Sequence of chain 1.F:
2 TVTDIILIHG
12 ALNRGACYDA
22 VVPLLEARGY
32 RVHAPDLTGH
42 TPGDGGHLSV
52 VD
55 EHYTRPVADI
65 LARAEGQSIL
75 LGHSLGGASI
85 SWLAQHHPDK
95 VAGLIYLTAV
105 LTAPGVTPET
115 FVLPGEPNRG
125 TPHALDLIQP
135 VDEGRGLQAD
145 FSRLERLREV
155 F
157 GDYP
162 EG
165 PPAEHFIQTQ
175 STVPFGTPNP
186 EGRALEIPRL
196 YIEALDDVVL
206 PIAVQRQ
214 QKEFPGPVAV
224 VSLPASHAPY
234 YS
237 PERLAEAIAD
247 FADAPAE

Binding-site contacts:
Ligand atom C12 contacts residue MSE156 of chain 1.F at 3.3 Å.
Ligand atom C16 contacts residue SER78 of chain 1.F at 3.3 Å.
Ligand atom C14 contacts residue HIS230 of chain 1.F at 3.6 Å.
Ligand atom C13 contacts residue PHE155 of chain 1.F at 3.4 Å (hydrophobic).
Ligand atom C3 contacts residue ASN14 of chain 1.F at 3.5 Å.
Ligand atom F2 contacts residue ALA128 of chain 1.F at 3.2 Å.
Ligand atom C22 contacts residue PHE179 of chain 1.F at 3.6 Å (hydrophobic).
Ligand atom C1 contacts residue PHE155 of chain 1.F at 3.5 Å (hydrophobic).
Ligand atom C19 contacts residue SER78 of chain 1.F at 2.0 Å.
Ligand atom O1 contacts residue ALA12 of chain 1.F at 2.8 Å (h-bond).
Ligand atom C17 contacts residue SER78 of chain 1.F at 2.0 Å.
Ligand atom F2 contacts residue ILE132 of chain 1.F at 3.7 Å.
Ligand atom C11 contacts residue MSE156 of chain 1.F at 3.4 Å.
Ligand atom C18 contacts residue SER78 of chain 1.F at 3.0 Å.
Ligand atom C15 contacts residue SER78 of chain 1.F at 2.4 Å.
Ligand atom C10 contacts residue ALA143 of chain 1.F at 3.6 Å (hydrophobic).
Ligand atom C15 contacts residue HIS230 of chain 1.F at 3.5 Å.
Ligand atom C6 contacts residue ASN14 of chain 1.F at 3.7 Å.
Ligand atom C21 contacts residue ALA128 of chain 1.F at 3.7 Å (hydrophobic).
Ligand atom C4 contacts residue ASN14 of chain 1.F at 3.2 Å.
Ligand atom O1 contacts residue GLY11 of chain 1.F at 3.6 Å.
Ligand atom C contacts residue PHE155 of chain 1.F at 3.8 Å (hydrophobic).
Ligand atom CL contacts residue THR125 of chain 1.F at 2.7 Å.
Ligand atom C5 contacts residue ASN14 of chain 1.F at 3.3 Å.
Ligand atom O1 contacts residue SER78 of chain 1.F at 3.1 Å (h-bond).
Ligand atom C11 contacts residue ALA143 of chain 1.F at 3.6 Å (hydrophobic).
Ligand atom C14 contacts residue SER78 of chain 1.F at 2.8 Å.
Ligand atom F1 contacts residue PHE179 of chain 1.F at 2.9 Å.
Ligand atom CL contacts residue VAL116 of chain 1.F at 3.3 Å.
Ligand atom C7 contacts residue MSE156 of chain 1.F at 3.7 Å.
Ligand atom C18 contacts residue LEU79 of chain 1.F at 3.0 Å (hydrophobic).
Ligand atom C11 contacts residue LEU151 of chain 1.F at 3.7 Å (hydrophobic).
Ligand atom C8 contacts residue PHE170 of chain 1.F at 3.7 Å (hydrophobic).
Ligand atom C5 contacts residue PHE170 of chain 1.F at 3.6 Å (hydrophobic).
Ligand atom F contacts residue PHE179 of chain 1.F at 3.3 Å.
Ligand atom C17 contacts residue LEU79 of chain 1.F at 3.7 Å (hydrophobic).
Ligand atom O contacts residue HIS230 of chain 1.F at 3.1 Å (h-bond).
Ligand atom O1 contacts residue LEU79 of chain 1.F at 3.8 Å.
Ligand atom C2 contacts residue PHE155 of chain 1.F at 3.4 Å (hydrophobic).
Ligand atom CL contacts residue ALA128 of chain 1.F at 3.8 Å.

The protein below binds the small molecule below.
Small molecule (SMILES): Cc1c(COC(=O)[C@H]2C(/C=C(/Cl)C(F)(F)F)C2(C)C)cccc1-c1ccccc1